Sequence of chain 1.A:
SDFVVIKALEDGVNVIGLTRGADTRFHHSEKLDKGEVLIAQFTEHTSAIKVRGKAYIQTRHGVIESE

The protein below binds the small molecule below.
Small molecule (SMILES): N[C@@H](Cc1c[nH]c2ccccc12)C(=O)O

Binding-site contacts:
Ligand atom CD1 contacts residue GLN45 of chain 1.B at 3.7 Å.
Ligand atom C contacts residue GLY25 of chain 1.A at 3.6 Å.
Ligand atom CA contacts residue GLY25 of chain 1.A at 3.8 Å.
Ligand atom CD2 contacts residue THR50 of chain 1.B at 3.9 Å.
Ligand atom N contacts residue ASP27 of chain 1.A at 3.2 Å (salt-bridge).
Ligand atom O contacts residue THR23 of chain 1.A at 3.9 Å.
Ligand atom NE1 contacts residue GLN45 of chain 1.B at 3.0 Å (h-bond).
Ligand atom NE1 contacts residue ALA44 of chain 1.B at 3.7 Å.
Ligand atom CG contacts residue SER51 of chain 1.A at 3.5 Å.
Ligand atom CB contacts residue SER51 of chain 1.A at 3.1 Å.
Ligand atom O contacts residue SER51 of chain 1.A at 2.5 Å (h-bond).
Ligand atom OXT contacts residue HIS49 of chain 1.B at 3.8 Å.
Ligand atom CB contacts residue THR28 of chain 1.A at 3.4 Å.
Ligand atom CZ3 contacts residue GLY21 of chain 1.B at 3.8 Å.
Ligand atom N contacts residue GLY25 of chain 1.A at 3.0 Å (h-bond).
Ligand atom OXT contacts residue GLY25 of chain 1.A at 4.0 Å.
Ligand atom CH2 contacts residue GLY21 of chain 1.B at 3.6 Å.
Ligand atom CB contacts residue THR23 of chain 1.A at 3.6 Å.
Ligand atom CD1 contacts residue SER51 of chain 1.A at 3.1 Å.
Ligand atom CE2 contacts residue ALA44 of chain 1.B at 4.0 Å (hydrophobic).
Ligand atom CZ3 contacts residue HIS32 of chain 1.B at 3.9 Å.
Ligand atom CD1 contacts residue ALA52 of chain 1.A at 3.9 Å (hydrophobic).
Ligand atom C contacts residue SER51 of chain 1.A at 3.2 Å.
Ligand atom OXT contacts residue THR50 of chain 1.B at 2.9 Å (h-bond).
Ligand atom CZ2 contacts residue ALA44 of chain 1.B at 3.9 Å (hydrophobic).
Ligand atom CZ2 contacts residue ILE53 of chain 1.B at 4.0 Å (hydrophobic).
Ligand atom CE2 contacts residue THR50 of chain 1.B at 3.8 Å.
Ligand atom CE3 contacts residue HIS32 of chain 1.B at 3.8 Å.
Ligand atom N contacts residue THR23 of chain 1.A at 3.0 Å (h-bond).
Ligand atom CA contacts residue THR23 of chain 1.A at 3.7 Å.
Ligand atom O contacts residue THR47 of chain 1.B at 3.3 Å.
Ligand atom O contacts residue ARG24 of chain 1.A at 3.5 Å.
Ligand atom C contacts residue THR47 of chain 1.B at 3.7 Å.
Ligand atom OXT contacts residue THR47 of chain 1.B at 2.8 Å (h-bond).
Ligand atom N contacts residue THR28 of chain 1.A at 2.9 Å (h-bond).
Ligand atom C contacts residue THR50 of chain 1.B at 3.9 Å.
Ligand atom O contacts residue GLY25 of chain 1.A at 3.5 Å (h-bond).
Ligand atom CA contacts residue THR28 of chain 1.A at 3.5 Å.
Ligand atom CA contacts residue SER51 of chain 1.A at 3.6 Å.
Ligand atom NE1 contacts residue SER51 of chain 1.A at 3.9 Å.

Sequence of chain 1.B:
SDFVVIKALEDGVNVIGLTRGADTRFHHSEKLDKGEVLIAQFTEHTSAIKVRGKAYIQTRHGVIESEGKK